Sequence of chain 1.A:
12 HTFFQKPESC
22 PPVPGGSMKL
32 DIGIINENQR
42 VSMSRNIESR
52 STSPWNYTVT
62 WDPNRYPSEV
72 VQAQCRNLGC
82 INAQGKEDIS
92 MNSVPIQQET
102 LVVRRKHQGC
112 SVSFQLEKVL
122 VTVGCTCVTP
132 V

A small-molecule ligand and the protein it binds are described below.
Small molecule (SMILES): CC(=O)N[C@@H]1[C@@H](O)[C@H](O)[C@@H](CO)O[C@H]1O

Binding-site contacts:
Ligand atom C1 contacts residue ARG77 of chain 1.A at 3.2 Å.
Ligand atom N2 contacts residue ARG77 of chain 1.A at 3.7 Å.
Ligand atom C2 contacts residue ASN57 of chain 1.A at 2.5 Å.
Ligand atom O5 contacts residue ASN57 of chain 1.A at 2.4 Å (h-bond).
Ligand atom C1 contacts residue ASN57 of chain 1.A at 1.5 Å.
Ligand atom C8 contacts residue ARG77 of chain 1.A at 3.8 Å.
Ligand atom N2 contacts residue ASN57 of chain 1.A at 2.9 Å (h-bond).
Ligand atom O6 contacts residue ASN57 of chain 1.A at 4.3 Å.
Ligand atom C7 contacts residue ARG77 of chain 1.A at 4.1 Å.
Ligand atom C7 contacts residue ASN57 of chain 1.A at 4.2 Å.
Ligand atom C6 contacts residue ASN57 of chain 1.A at 4.2 Å.
Ligand atom C4 contacts residue ASN57 of chain 1.A at 3.7 Å.
Ligand atom C3 contacts residue ASN57 of chain 1.A at 3.1 Å.
Ligand atom O3 contacts residue ASN57 of chain 1.A at 4.5 Å.
Ligand atom C2 contacts residue ARG77 of chain 1.A at 3.9 Å.
Ligand atom C5 contacts residue ASN57 of chain 1.A at 3.0 Å.
Ligand atom O5 contacts residue ARG77 of chain 1.A at 4.1 Å.